The small molecule below binds the protein below.
Small molecule (SMILES): C=C(O[C@H]1[C@H](O)[C@@H](CO)O[C@H](O[P](=O)(O)O[P](=O)(O)OC[C@H]2O[C@@H](n3ccc(=O)[nH]c3=O)[C@H](O)[C@@H]2O)[C@@H]1NC(C)=O)C(=O)O

Binding-site contacts:
Ligand atom O5 contacts residue VAL169 of chain 1.D at 3.6 Å.
Ligand atom C7 contacts residue ASN26 of chain 1.D at 3.6 Å.
Ligand atom O2E contacts residue ASN26 of chain 1.D at 3.0 Å (h-bond).
Ligand atom O3D contacts residue ILE333 of chain 1.D at 3.3 Å (h-bond).
Ligand atom C4U contacts residue PRO126 of chain 1.D at 3.0 Å (hydrophobic).
Ligand atom O2A contacts residue SER168 of chain 1.D at 3.6 Å.
Ligand atom O4U contacts residue VAL127 of chain 1.D at 3.3 Å.
Ligand atom O4D contacts residue THR166 of chain 1.D at 3.4 Å.
Ligand atom O4 contacts residue ASP311 of chain 1.D at 2.7 Å (salt-bridge).
Ligand atom O4U contacts residue LEU129 of chain 1.D at 3.0 Å (h-bond).
Ligand atom O2D contacts residue PRO126 of chain 1.D at 3.6 Å.
Ligand atom O1 contacts residue ARG125 of chain 1.D at 3.1 Å (salt-bridge).
Ligand atom N3U contacts residue ASP128 of chain 1.D at 2.7 Å (salt-bridge).
Ligand atom O3 contacts residue ASP311 of chain 1.D at 3.1 Å (salt-bridge).
Ligand atom N3U contacts residue LEU129 of chain 1.D at 3.6 Å.
Ligand atom O2E contacts residue LYS25 of chain 1.D at 2.8 Å (salt-bridge).
Ligand atom C4U contacts residue LEU129 of chain 1.D at 3.6 Å (hydrophobic).
Ligand atom PB contacts residue THR170 of chain 1.D at 3.5 Å.
Ligand atom O1A contacts residue VAL169 of chain 1.D at 3.6 Å (h-bond).
Ligand atom O1E contacts residue LEU376 of chain 1.D at 3.5 Å.
Ligand atom O1B contacts residue VAL169 of chain 1.D at 3.6 Å.
Ligand atom O4U contacts residue ASP128 of chain 1.D at 3.0 Å (salt-bridge).
Ligand atom O4 contacts residue PHE334 of chain 1.D at 3.6 Å.
Ligand atom O2A contacts residue VAL169 of chain 1.D at 3.0 Å (h-bond).
Ligand atom O2B contacts residue THR170 of chain 1.D at 3.4 Å (h-bond).
Ligand atom C5U contacts residue SER168 of chain 1.D at 3.7 Å.
Ligand atom O1A contacts residue SER168 of chain 1.D at 2.4 Å (h-bond).
Ligand atom C2 contacts residue ASN26 of chain 1.D at 3.5 Å.
Ligand atom O3 contacts residue ASN26 of chain 1.D at 3.3 Å (h-bond).
Ligand atom PB contacts residue ARG125 of chain 1.D at 3.5 Å.
Ligand atom O2D contacts residue SER124 of chain 1.D at 2.9 Å (h-bond).
Ligand atom O2B contacts residue ARG125 of chain 1.D at 2.8 Å (salt-bridge).
Ligand atom C4U contacts residue ASP128 of chain 1.D at 3.2 Å.
Ligand atom O7 contacts residue ASN26 of chain 1.D at 3.5 Å.
Ligand atom N3U contacts residue PRO126 of chain 1.D at 3.5 Å (h-bond).
Ligand atom O1B contacts residue THR170 of chain 1.D at 2.7 Å (h-bond).
Ligand atom O4 contacts residue THR310 of chain 1.D at 3.5 Å.
Ligand atom C5U contacts residue PRO126 of chain 1.D at 3.1 Å (hydrophobic).
Ligand atom O7 contacts residue THR170 of chain 1.D at 3.6 Å.
Ligand atom O4U contacts residue PRO126 of chain 1.D at 3.2 Å (h-bond).

Sequence of chain 1.D:
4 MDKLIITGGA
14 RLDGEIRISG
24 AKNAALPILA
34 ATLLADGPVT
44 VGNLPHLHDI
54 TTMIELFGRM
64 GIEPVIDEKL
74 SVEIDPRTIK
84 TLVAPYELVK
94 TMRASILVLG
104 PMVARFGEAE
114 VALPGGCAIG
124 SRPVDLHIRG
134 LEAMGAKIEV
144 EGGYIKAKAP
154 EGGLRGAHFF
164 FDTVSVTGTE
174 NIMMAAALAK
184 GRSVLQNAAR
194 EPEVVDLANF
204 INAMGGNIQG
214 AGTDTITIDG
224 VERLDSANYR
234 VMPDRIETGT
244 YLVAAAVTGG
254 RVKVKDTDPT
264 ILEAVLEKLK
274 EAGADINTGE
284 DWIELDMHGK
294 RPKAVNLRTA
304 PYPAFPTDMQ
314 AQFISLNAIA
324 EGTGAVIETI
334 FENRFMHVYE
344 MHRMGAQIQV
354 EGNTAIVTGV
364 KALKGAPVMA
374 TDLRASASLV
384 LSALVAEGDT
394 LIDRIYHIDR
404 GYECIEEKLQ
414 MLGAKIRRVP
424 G